This protein binds this small molecule.
Small molecule (SMILES): CC(C)CNC(=O)[C@@H](C[C@H](O)[C@@H]1COCc2cccc(c2)[C@@H](c2ccccc2)NC(=O)c2cc(cc(N(C)S(C)(=O)=O)c2)C(=O)N1)C(C)C

Binding-site contacts:
Ligand atom C41 contacts residue PHE124 of chain 1.A at 3.5 Å (hydrophobic).
Ligand atom O34 contacts residue HIS301 of chain 1.A at 3.3 Å.
Ligand atom O12 contacts residue SER84 of chain 1.A at 3.0 Å (h-bond).
Ligand atom C40 contacts residue PHE124 of chain 1.A at 3.6 Å (hydrophobic).
Ligand atom C24 contacts residue THR85 of chain 1.A at 3.7 Å.
Ligand atom C48 contacts residue LEU121 of chain 1.A at 3.6 Å (hydrophobic).
Ligand atom C47 contacts residue LEU121 of chain 1.A at 3.5 Å (hydrophobic).
Ligand atom C10 contacts residue ASP226 of chain 1.A at 3.5 Å.
Ligand atom C37 contacts residue PHE124 of chain 1.A at 3.7 Å (hydrophobic).
Ligand atom O33 contacts residue SER233 of chain 1.A at 3.4 Å (h-bond).
Ligand atom O31 contacts residue SER230 of chain 1.A at 2.7 Å (h-bond).
Ligand atom N1 contacts residue GLY228 of chain 1.A at 3.2 Å (h-bond).
Ligand atom O34 contacts residue SER233 of chain 1.A at 3.5 Å.
Ligand atom C30 contacts residue ALA229 of chain 1.A at 3.4 Å (hydrophobic).
Ligand atom C3 contacts residue ASP38 of chain 1.A at 3.4 Å.
Ligand atom C19 contacts residue THR85 of chain 1.A at 3.4 Å.
Ligand atom C7 contacts residue GLY228 of chain 1.A at 3.4 Å.
Ligand atom C24 contacts residue GLY228 of chain 1.A at 3.4 Å.
Ligand atom O8 contacts residue GLY40 of chain 1.A at 3.6 Å.
Ligand atom O8 contacts residue ASP38 of chain 1.A at 2.7 Å (salt-bridge).
Ligand atom C46 contacts residue PRO118 of chain 1.A at 3.6 Å (hydrophobic).
Ligand atom O13 contacts residue GLY228 of chain 1.A at 3.4 Å (h-bond).
Ligand atom C7 contacts residue ASP38 of chain 1.A at 3.2 Å.
Ligand atom C17 contacts residue GLN135 of chain 1.A at 3.5 Å.
Ligand atom O32 contacts residue THR85 of chain 1.A at 2.8 Å (h-bond).
Ligand atom C42 contacts residue GLY228 of chain 1.A at 3.6 Å.
Ligand atom C20 contacts residue THR85 of chain 1.A at 3.7 Å.
Ligand atom C40 contacts residue PHE119 of chain 1.A at 3.6 Å (hydrophobic).
Ligand atom O12 contacts residue TYR83 of chain 1.A at 3.3 Å.
Ligand atom C48 contacts residue GLN19 of chain 1.A at 3.4 Å.
Ligand atom C5 contacts residue GLY40 of chain 1.A at 3.5 Å.
Ligand atom C6 contacts residue GLY40 of chain 1.A at 3.6 Å.
Ligand atom C30 contacts residue SER230 of chain 1.A at 3.4 Å.
Ligand atom C17 contacts residue GLY40 of chain 1.A at 3.4 Å.
Ligand atom C30 contacts residue TYR231 of chain 1.A at 2.8 Å (hydrophobic).
Ligand atom C43 contacts residue GLY228 of chain 1.A at 3.5 Å.
Ligand atom C25 contacts residue THR85 of chain 1.A at 3.3 Å.
Ligand atom N18 contacts residue GLY40 of chain 1.A at 2.9 Å (h-bond).
Ligand atom O8 contacts residue ASP226 of chain 1.A at 2.7 Å (salt-bridge).
Ligand atom O34 contacts residue TYR231 of chain 1.A at 3.6 Å.

Sequence of chain 1.A:
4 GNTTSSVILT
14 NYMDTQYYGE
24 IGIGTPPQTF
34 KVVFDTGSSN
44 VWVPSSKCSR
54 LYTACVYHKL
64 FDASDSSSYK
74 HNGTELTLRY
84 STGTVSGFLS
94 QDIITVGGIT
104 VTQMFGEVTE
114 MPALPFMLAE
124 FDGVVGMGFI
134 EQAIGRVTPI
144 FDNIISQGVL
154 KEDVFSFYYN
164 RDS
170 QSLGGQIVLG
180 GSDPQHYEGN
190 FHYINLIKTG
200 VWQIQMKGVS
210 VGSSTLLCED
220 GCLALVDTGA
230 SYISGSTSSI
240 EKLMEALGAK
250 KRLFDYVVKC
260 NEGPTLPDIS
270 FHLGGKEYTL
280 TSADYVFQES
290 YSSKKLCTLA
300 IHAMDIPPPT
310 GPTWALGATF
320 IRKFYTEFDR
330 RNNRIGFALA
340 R